Sequence of chain 1.B:
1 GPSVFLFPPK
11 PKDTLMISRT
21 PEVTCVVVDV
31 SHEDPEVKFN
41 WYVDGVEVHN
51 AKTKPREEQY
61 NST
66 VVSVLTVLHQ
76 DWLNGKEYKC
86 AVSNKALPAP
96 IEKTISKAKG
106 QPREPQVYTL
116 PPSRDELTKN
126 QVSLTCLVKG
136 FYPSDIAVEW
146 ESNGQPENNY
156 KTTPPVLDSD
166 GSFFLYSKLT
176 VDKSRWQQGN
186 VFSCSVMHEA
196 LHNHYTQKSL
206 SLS

Binding-site contacts:
Ligand atom C5 contacts residue ASN61 of chain 1.B at 3.8 Å.
Ligand atom N2 contacts residue ASN61 of chain 1.B at 3.0 Å (h-bond).
Ligand atom O6 contacts residue THR24 of chain 1.B at 3.6 Å.
Ligand atom C8 contacts residue ASP29 of chain 1.B at 3.3 Å.
Ligand atom C1 contacts residue PHE5 of chain 1.B at 3.8 Å (hydrophobic).
Ligand atom C7 contacts residue ASN61 of chain 1.B at 3.1 Å.
Ligand atom C6 contacts residue PHE7 of chain 1.B at 4.1 Å (hydrophobic).
Ligand atom C6 contacts residue THR24 of chain 1.B at 3.5 Å.
Ligand atom C6 contacts residue PHE7 of chain 1.B at 3.5 Å (hydrophobic).
Ligand atom O7 contacts residue ASN61 of chain 1.B at 2.9 Å (h-bond).
Ligand atom O3 contacts residue LYS10 of chain 1.B at 3.6 Å.
Ligand atom C7 contacts residue ASP29 of chain 1.B at 3.6 Å.
Ligand atom N2 contacts residue ASP29 of chain 1.B at 2.9 Å (salt-bridge).
Ligand atom C2 contacts residue ASN61 of chain 1.B at 2.6 Å.
Ligand atom O2 contacts residue MAN6 of chain 1.C at 3.9 Å.
Ligand atom C1 contacts residue PHE7 of chain 1.B at 3.8 Å (hydrophobic).
Ligand atom O5 contacts residue VAL28 of chain 1.B at 3.8 Å.
Ligand atom C4 contacts residue LYS10 of chain 1.B at 3.9 Å.
Ligand atom O5 contacts residue PHE7 of chain 1.B at 4.0 Å.
Ligand atom C5 contacts residue PHE7 of chain 1.B at 3.7 Å (hydrophobic).
Ligand atom C3 contacts residue PHE5 of chain 1.B at 3.7 Å (hydrophobic).
Ligand atom C5 contacts residue PHE7 of chain 1.B at 4.0 Å (hydrophobic).
Ligand atom O4 contacts residue VAL28 of chain 1.B at 4.0 Å.
Ligand atom C1 contacts residue THR63 of chain 1.B at 4.0 Å.
Ligand atom C3 contacts residue ASP29 of chain 1.B at 3.8 Å.
Ligand atom C3 contacts residue ASN61 of chain 1.B at 3.9 Å.
Ligand atom O6 contacts residue GLN59 of chain 1.B at 3.4 Å.
Ligand atom O5 contacts residue ASN61 of chain 1.B at 2.5 Å (h-bond).
Ligand atom O7 contacts residue VAL28 of chain 1.B at 4.0 Å.
Ligand atom C6 contacts residue PHE5 of chain 1.B at 3.4 Å (hydrophobic).
Ligand atom C2 contacts residue PHE7 of chain 1.B at 3.5 Å (hydrophobic).
Ligand atom C2 contacts residue PHE5 of chain 1.B at 3.7 Å (hydrophobic).
Ligand atom C2 contacts residue ASP29 of chain 1.B at 3.9 Å.
Ligand atom C1 contacts residue ASN61 of chain 1.B at 1.5 Å.
Ligand atom O6 contacts residue PHE7 of chain 1.B at 3.1 Å.
Ligand atom O4 contacts residue LYS10 of chain 1.B at 2.9 Å (salt-bridge).
Ligand atom C5 contacts residue GLN59 of chain 1.B at 3.9 Å.
Ligand atom C4 contacts residue PHE5 of chain 1.B at 4.1 Å (hydrophobic).
Ligand atom C1 contacts residue PHE7 of chain 1.B at 3.3 Å (hydrophobic).
Ligand atom O3 contacts residue ASP29 of chain 1.B at 3.7 Å.

The small molecule below binds the protein below.
Small molecule (SMILES): CC(=O)N[C@H]1[C@H](O[C@H]2[C@H](O)[C@@H](NC(C)=O)CO[C@@H]2CO)O[C@H](CO)[C@@H](O[C@@H]2O[C@H](CO[C@H]3O[C@H](CO)[C@@H](O)[C@H](O)[C@@H]3O[C@@H]3O[C@H](CO)[C@@H](O)[C@H](O)[C@H]3NC(C)=O)[C@@H](O)[C@H](O[C@H]3O[C@H](CO)[C@@H](O)[C@H](O)[C@@H]3O)[C@@H]2O)[C@@H]1O